Binding-site contacts:
Ligand atom C5 contacts residue SER415 of chain 1.A at 3.3 Å.
Ligand atom C5 contacts residue LYS416 of chain 1.A at 3.6 Å.
Ligand atom C4 contacts residue ASN418 of chain 1.A at 4.3 Å.
Ligand atom C6 contacts residue SER415 of chain 1.A at 3.6 Å.
Ligand atom C6 contacts residue LYS416 of chain 1.A at 3.8 Å.
Ligand atom C4 contacts residue SER415 of chain 1.A at 4.4 Å.
Ligand atom O5 contacts residue LYS416 of chain 1.A at 2.9 Å (salt-bridge).
Ligand atom C6 contacts residue SER415 of chain 1.A at 4.5 Å.
Ligand atom O5 contacts residue ASN418 of chain 1.A at 2.5 Å (h-bond).
Ligand atom O6 contacts residue LYS416 of chain 1.A at 4.2 Å.
Ligand atom C7 contacts residue ASN418 of chain 1.A at 3.2 Å.
Ligand atom C3 contacts residue ASN418 of chain 1.A at 3.7 Å.
Ligand atom C5 contacts residue ASN418 of chain 1.A at 3.7 Å.
Ligand atom C2 contacts residue ASN418 of chain 1.A at 2.4 Å.
Ligand atom O7 contacts residue ASN418 of chain 1.A at 3.4 Å (h-bond).
Ligand atom O5 contacts residue SER415 of chain 1.A at 3.8 Å.
Ligand atom C8 contacts residue ASN418 of chain 1.A at 4.3 Å.
Ligand atom C1 contacts residue LYS416 of chain 1.A at 3.5 Å.
Ligand atom N2 contacts residue ASN418 of chain 1.A at 2.7 Å (h-bond).
Ligand atom C1 contacts residue ASN418 of chain 1.A at 1.4 Å.
Ligand atom O6 contacts residue SER415 of chain 1.A at 4.0 Å.

Sequence of chain 1.A:
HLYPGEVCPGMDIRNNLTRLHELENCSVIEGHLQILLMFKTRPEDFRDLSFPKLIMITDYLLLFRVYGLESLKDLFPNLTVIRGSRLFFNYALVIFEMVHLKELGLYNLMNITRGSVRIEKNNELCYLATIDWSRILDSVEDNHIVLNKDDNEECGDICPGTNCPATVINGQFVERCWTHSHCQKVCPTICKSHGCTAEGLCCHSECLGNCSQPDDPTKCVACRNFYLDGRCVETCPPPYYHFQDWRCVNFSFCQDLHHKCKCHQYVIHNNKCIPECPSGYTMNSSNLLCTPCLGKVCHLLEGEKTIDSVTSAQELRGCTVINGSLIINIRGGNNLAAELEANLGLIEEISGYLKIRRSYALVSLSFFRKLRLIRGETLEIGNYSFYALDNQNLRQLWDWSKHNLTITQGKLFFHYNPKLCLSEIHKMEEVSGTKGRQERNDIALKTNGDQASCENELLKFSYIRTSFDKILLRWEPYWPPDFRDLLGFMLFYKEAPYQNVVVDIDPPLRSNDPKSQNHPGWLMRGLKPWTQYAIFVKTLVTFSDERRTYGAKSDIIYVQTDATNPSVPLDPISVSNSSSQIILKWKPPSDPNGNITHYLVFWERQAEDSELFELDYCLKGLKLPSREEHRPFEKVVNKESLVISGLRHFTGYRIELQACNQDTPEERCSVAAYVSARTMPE

The small molecule below binds the protein below.
Small molecule (SMILES): CC(=O)N[C@H]1CO[C@H](CO[C@@H]2O[C@@H](C)[C@@H](O)[C@@H](O)[C@@H]2O)[C@@H](O)[C@@H]1O